The protein below binds the small molecule below.
Small molecule (SMILES): CC(=O)N[C@H]1[C@H](O[C@H]2[C@H](O)[C@@H](NC(C)=O)CO[C@@H]2CO)O[C@H](CO)[C@@H](O)[C@@H]1O

Binding-site contacts:
Ligand atom O5 contacts residue THR108 of chain 1.B at 4.1 Å.
Ligand atom O7 contacts residue ASN234 of chain 1.B at 3.9 Å.
Ligand atom C3 contacts residue ASN234 of chain 1.B at 3.8 Å.
Ligand atom C5 contacts residue ASN234 of chain 1.B at 3.7 Å.
Ligand atom C5 contacts residue THR236 of chain 1.B at 4.0 Å.
Ligand atom C4 contacts residue ASN234 of chain 1.B at 4.2 Å.
Ligand atom N2 contacts residue ASN234 of chain 1.B at 2.9 Å (h-bond).
Ligand atom C1 contacts residue ASN234 of chain 1.B at 1.4 Å.
Ligand atom C7 contacts residue ASN234 of chain 1.B at 3.6 Å.
Ligand atom C1 contacts residue THR236 of chain 1.B at 3.5 Å.
Ligand atom C8 contacts residue ASN234 of chain 1.B at 4.3 Å.
Ligand atom O5 contacts residue ASN234 of chain 1.B at 2.4 Å (h-bond).
Ligand atom C2 contacts residue ASN234 of chain 1.B at 2.4 Å.
Ligand atom O5 contacts residue THR236 of chain 1.B at 3.9 Å.
Ligand atom C1 contacts residue THR108 of chain 1.B at 4.5 Å.

Sequence of chain 1.B:
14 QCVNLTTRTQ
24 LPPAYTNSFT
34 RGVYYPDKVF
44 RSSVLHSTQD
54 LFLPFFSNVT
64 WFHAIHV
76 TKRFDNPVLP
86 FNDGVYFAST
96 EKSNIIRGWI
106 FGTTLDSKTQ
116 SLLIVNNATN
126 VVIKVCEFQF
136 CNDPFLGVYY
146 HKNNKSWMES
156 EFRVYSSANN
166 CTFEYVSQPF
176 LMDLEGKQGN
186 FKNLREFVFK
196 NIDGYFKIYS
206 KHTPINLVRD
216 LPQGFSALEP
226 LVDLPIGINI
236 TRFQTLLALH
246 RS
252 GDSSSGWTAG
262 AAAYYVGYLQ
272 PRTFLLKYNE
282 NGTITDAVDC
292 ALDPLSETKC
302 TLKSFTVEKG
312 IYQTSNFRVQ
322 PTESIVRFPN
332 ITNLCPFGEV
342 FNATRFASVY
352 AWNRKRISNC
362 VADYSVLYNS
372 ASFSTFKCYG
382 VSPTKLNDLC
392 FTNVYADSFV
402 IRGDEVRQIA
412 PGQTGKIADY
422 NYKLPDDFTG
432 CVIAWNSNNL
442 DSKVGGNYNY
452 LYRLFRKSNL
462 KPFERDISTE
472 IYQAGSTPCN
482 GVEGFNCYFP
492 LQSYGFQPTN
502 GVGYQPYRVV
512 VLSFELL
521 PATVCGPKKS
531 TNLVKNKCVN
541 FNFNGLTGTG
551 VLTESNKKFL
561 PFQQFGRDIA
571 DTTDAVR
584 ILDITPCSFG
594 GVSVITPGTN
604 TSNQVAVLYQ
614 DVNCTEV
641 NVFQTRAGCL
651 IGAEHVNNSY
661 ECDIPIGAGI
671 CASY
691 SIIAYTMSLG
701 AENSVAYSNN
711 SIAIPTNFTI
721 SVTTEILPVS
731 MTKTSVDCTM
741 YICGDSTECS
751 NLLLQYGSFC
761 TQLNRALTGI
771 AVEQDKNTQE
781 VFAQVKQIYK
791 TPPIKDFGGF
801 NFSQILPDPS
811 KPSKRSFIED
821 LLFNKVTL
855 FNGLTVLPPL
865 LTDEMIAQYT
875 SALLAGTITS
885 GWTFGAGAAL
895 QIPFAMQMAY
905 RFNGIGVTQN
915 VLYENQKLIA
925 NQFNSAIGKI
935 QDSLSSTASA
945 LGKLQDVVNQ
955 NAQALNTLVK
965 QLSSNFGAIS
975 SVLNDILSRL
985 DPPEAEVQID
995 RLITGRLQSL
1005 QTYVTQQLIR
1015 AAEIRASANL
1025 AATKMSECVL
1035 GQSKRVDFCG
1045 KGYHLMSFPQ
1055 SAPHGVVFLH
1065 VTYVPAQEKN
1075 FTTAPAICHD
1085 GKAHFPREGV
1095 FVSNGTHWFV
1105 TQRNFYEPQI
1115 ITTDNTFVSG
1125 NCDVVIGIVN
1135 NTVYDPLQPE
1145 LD